Sequence of chain 1.A:
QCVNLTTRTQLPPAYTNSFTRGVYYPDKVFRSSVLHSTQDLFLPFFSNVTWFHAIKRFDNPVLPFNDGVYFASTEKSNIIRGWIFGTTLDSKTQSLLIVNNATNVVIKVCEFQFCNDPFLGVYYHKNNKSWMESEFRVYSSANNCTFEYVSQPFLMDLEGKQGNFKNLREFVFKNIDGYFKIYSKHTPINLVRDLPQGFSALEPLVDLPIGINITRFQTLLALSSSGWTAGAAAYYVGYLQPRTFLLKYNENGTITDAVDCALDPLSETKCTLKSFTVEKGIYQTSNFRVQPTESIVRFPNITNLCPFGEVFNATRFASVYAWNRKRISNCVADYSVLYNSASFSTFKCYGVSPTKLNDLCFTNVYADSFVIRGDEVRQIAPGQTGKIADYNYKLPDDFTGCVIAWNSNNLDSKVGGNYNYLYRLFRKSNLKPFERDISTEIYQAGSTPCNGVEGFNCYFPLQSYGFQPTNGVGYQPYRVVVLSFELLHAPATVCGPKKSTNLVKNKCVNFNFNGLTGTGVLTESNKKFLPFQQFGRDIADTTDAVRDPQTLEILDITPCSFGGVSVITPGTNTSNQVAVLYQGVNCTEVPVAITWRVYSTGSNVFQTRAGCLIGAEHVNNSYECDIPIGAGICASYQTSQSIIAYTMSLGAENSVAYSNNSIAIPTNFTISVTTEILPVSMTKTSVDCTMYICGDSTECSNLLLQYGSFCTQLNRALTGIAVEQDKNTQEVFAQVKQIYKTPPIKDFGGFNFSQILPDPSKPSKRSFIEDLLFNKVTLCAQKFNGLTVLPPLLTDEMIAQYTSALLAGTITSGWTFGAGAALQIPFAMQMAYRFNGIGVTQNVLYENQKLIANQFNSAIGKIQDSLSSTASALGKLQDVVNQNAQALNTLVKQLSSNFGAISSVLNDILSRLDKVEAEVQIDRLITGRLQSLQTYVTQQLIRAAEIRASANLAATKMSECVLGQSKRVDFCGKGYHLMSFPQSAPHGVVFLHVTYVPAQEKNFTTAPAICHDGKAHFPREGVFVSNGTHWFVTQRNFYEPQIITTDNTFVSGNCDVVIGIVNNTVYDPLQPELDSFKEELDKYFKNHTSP

The protein below binds the small molecule below.
Small molecule (SMILES): CC(=O)N[C@H]1[C@H](O[C@H]2[C@H](O)[C@@H](NC(C)=O)CO[C@@H]2CO)O[C@H](CO)[C@@H](O[C@H]2O[C@H](CO)[C@@H](O)[C@H](O)[C@@H]2O)[C@@H]1O

Binding-site contacts:
Ligand atom N2 contacts residue ASN1134 of chain 1.A at 3.0 Å (h-bond).
Ligand atom C4 contacts residue ASN1134 of chain 1.A at 4.2 Å.
Ligand atom C1 contacts residue ASN1134 of chain 1.A at 1.4 Å.
Ligand atom C5 contacts residue ASN1134 of chain 1.A at 3.7 Å.
Ligand atom C2 contacts residue ASN1134 of chain 1.A at 2.5 Å.
Ligand atom O7 contacts residue ASN1134 of chain 1.A at 3.0 Å (h-bond).
Ligand atom C7 contacts residue ASN1134 of chain 1.A at 3.2 Å.
Ligand atom O5 contacts residue ASN1134 of chain 1.A at 2.3 Å (h-bond).
Ligand atom C3 contacts residue ASN1134 of chain 1.A at 3.8 Å.
Ligand atom C8 contacts residue ASN1134 of chain 1.A at 4.4 Å.